This protein binds this small molecule.
Small molecule (SMILES): Cc1ccc(CO)o1

Sequence of chain 1.C:
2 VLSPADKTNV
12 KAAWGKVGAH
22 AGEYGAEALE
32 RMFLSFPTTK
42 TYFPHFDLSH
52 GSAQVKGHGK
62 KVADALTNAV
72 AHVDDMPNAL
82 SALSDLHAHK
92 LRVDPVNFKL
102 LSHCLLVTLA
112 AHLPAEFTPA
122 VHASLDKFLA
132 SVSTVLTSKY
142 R

Sequence of chain 1.A:
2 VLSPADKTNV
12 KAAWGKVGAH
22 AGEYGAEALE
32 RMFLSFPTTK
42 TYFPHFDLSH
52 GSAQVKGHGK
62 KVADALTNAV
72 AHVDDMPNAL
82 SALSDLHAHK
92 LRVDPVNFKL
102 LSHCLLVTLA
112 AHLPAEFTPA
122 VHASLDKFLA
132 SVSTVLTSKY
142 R

Binding-site contacts:
Ligand atom C4 contacts residue VAL2 of chain 1.A at 4.3 Å (hydrophobic).
Ligand atom C1 contacts residue SER139 of chain 1.C at 3.8 Å.
Ligand atom C2 contacts residue THR135 of chain 1.C at 4.2 Å.
Ligand atom C4 contacts residue ALA131 of chain 1.A at 4.0 Å (hydrophobic).
Ligand atom C1 contacts residue LEU3 of chain 1.A at 3.4 Å (hydrophobic).
Ligand atom O8 contacts residue THR135 of chain 1.C at 4.0 Å.
Ligand atom C7 contacts residue ALA131 of chain 1.A at 3.8 Å (hydrophobic).
Ligand atom C4 contacts residue SER132 of chain 1.A at 3.9 Å.
Ligand atom C6 contacts residue LYS128 of chain 1.A at 4.0 Å.
Ligand atom O3 contacts residue THR135 of chain 1.C at 3.6 Å.
Ligand atom C6 contacts residue VAL2 of chain 1.A at 3.5 Å (hydrophobic).
Ligand atom C5 contacts residue LYS128 of chain 1.A at 4.2 Å.
Ligand atom C7 contacts residue THR135 of chain 1.A at 3.5 Å.
Ligand atom C6 contacts residue SER132 of chain 1.A at 4.1 Å.
Ligand atom C4 contacts residue THR135 of chain 1.C at 3.9 Å.
Ligand atom C2 contacts residue SER132 of chain 1.A at 3.3 Å.
Ligand atom C5 contacts residue SER132 of chain 1.A at 4.4 Å.
Ligand atom O8 contacts residue THR135 of chain 1.A at 2.5 Å (h-bond).
Ligand atom O3 contacts residue SER132 of chain 1.A at 3.2 Å (h-bond).
Ligand atom C2 contacts residue SER139 of chain 1.C at 3.8 Å.
Ligand atom C5 contacts residue ALA131 of chain 1.A at 3.8 Å (hydrophobic).
Ligand atom O8 contacts residue ALA131 of chain 1.A at 3.6 Å.
Ligand atom C1 contacts residue SER132 of chain 1.A at 3.4 Å.
Ligand atom C1 contacts residue VAL2 of chain 1.A at 1.4 Å (hydrophobic).
Ligand atom C6 contacts residue SER139 of chain 1.C at 3.8 Å.
Ligand atom C1 contacts residue LYS128 of chain 1.A at 4.4 Å.
Ligand atom C2 contacts residue LYS128 of chain 1.A at 4.3 Å.
Ligand atom C7 contacts residue SER132 of chain 1.A at 4.2 Å.
Ligand atom C7 contacts residue THR135 of chain 1.C at 4.2 Å.
Ligand atom C2 contacts residue VAL2 of chain 1.A at 2.4 Å (hydrophobic).
Ligand atom O3 contacts residue VAL2 of chain 1.A at 3.1 Å (h-bond).
Ligand atom O8 contacts residue SER132 of chain 1.A at 4.0 Å.